Binding-site contacts:
Ligand atom C5 contacts residue ASN66 of chain 48.G at 3.5 Å.
Ligand atom C2 contacts residue ASN66 of chain 48.G at 2.2 Å.
Ligand atom C3 contacts residue ASN66 of chain 48.G at 3.6 Å.
Ligand atom C8 contacts residue GLN87 of chain 48.G at 4.5 Å.
Ligand atom C7 contacts residue ASN66 of chain 48.G at 4.0 Å.
Ligand atom C8 contacts residue PRO64 of chain 48.G at 3.4 Å (hydrophobic).
Ligand atom O7 contacts residue ASN66 of chain 48.G at 4.3 Å.
Ligand atom C1 contacts residue ASN66 of chain 48.G at 1.4 Å.
Ligand atom N2 contacts residue ASN66 of chain 48.G at 2.8 Å (h-bond).
Ligand atom C4 contacts residue ASN66 of chain 48.G at 4.0 Å.
Ligand atom N2 contacts residue PRO64 of chain 48.G at 4.3 Å.
Ligand atom O5 contacts residue ASN66 of chain 48.G at 2.2 Å (h-bond).
Ligand atom N2 contacts residue ILE65 of chain 48.G at 4.4 Å.
Ligand atom O7 contacts residue PRO64 of chain 48.G at 3.9 Å.
Ligand atom C7 contacts residue PRO64 of chain 48.G at 3.8 Å (hydrophobic).

A small-molecule ligand and the protein it binds are described below.
Small molecule (SMILES): CC(=O)N[C@H]1[C@H](O[C@H]2[C@H](O)[C@@H](NC(C)=O)CO[C@@H]2CO[C@@H]2O[C@@H](C)[C@@H](O)[C@@H](O)[C@@H]2O)O[C@H](CO)[C@@H](O[C@@H]2O[C@H](CO)[C@@H](O)[C@H](O)[C@@H]2O)[C@@H]1O

Sequence of chain 48.G:
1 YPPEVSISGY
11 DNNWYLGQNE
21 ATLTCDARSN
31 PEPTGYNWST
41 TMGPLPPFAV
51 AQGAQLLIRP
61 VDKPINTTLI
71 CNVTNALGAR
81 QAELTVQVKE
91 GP